Binding-site contacts:
Ligand atom CZ2 contacts residue VAL74 of chain 1.C at 3.8 Å (hydrophobic).
Ligand atom NAK contacts residue ASP137 of chain 1.C at 3.7 Å.
Ligand atom CAD contacts residue PRO140 of chain 1.C at 3.9 Å (hydrophobic).
Ligand atom O contacts residue ASP137 of chain 1.C at 4.0 Å.
Ligand atom O contacts residue CYS203 of chain 1.C at 3.8 Å.
Ligand atom O contacts residue VAL114 of chain 1.C at 3.6 Å.
Ligand atom CAR contacts residue ASP137 of chain 1.C at 3.9 Å.
Ligand atom CE2 contacts residue VAL74 of chain 1.C at 3.5 Å (hydrophobic).
Ligand atom C contacts residue LEU192 of chain 1.C at 3.9 Å (hydrophobic).
Ligand atom NE1 contacts residue ASP204 of chain 1.C at 3.9 Å.
Ligand atom CD1 contacts residue ASP204 of chain 1.C at 4.0 Å.
Ligand atom CH2 contacts residue VAL74 of chain 1.C at 4.0 Å (hydrophobic).
Ligand atom NAL contacts residue ASP137 of chain 1.C at 3.1 Å (salt-bridge).
Ligand atom CZ2 contacts residue PHE71 of chain 1.C at 3.8 Å (hydrophobic).
Ligand atom N contacts residue CYS203 of chain 1.C at 3.9 Å.
Ligand atom NAL contacts residue LEU192 of chain 1.C at 3.7 Å.
Ligand atom NAL contacts residue ALA87 of chain 1.C at 4.0 Å.
Ligand atom CAE contacts residue TYR138 of chain 1.C at 3.4 Å (hydrophobic).
Ligand atom NAK contacts residue TYR138 of chain 1.C at 3.6 Å.
Ligand atom O contacts residue LEU136 of chain 1.C at 3.2 Å.
Ligand atom CZ3 contacts residue ILE66 of chain 1.C at 3.9 Å (hydrophobic).
Ligand atom CA contacts residue CYS203 of chain 1.C at 3.7 Å (hydrophobic).
Ligand atom CAR contacts residue VAL139 of chain 1.C at 4.0 Å (hydrophobic).
Ligand atom CAD contacts residue VAL139 of chain 1.C at 3.4 Å (hydrophobic).
Ligand atom CAR contacts residue LEU192 of chain 1.C at 3.7 Å (hydrophobic).
Ligand atom CAE contacts residue PRO140 of chain 1.C at 3.6 Å (hydrophobic).
Ligand atom CD2 contacts residue VAL74 of chain 1.C at 3.6 Å (hydrophobic).
Ligand atom NAK contacts residue LEU192 of chain 1.C at 4.1 Å.
Ligand atom NE1 contacts residue VAL74 of chain 1.C at 4.0 Å.
Ligand atom CG contacts residue VAL74 of chain 1.C at 4.0 Å (hydrophobic).
Ligand atom CAQ contacts residue LEU192 of chain 1.C at 4.0 Å (hydrophobic).
Ligand atom CH2 contacts residue GLY67 of chain 1.C at 3.6 Å.
Ligand atom CE3 contacts residue VAL74 of chain 1.C at 3.5 Å (hydrophobic).
Ligand atom C contacts residue CYS203 of chain 1.C at 3.9 Å (hydrophobic).
Ligand atom NAK contacts residue VAL139 of chain 1.C at 3.0 Å (h-bond).
Ligand atom C contacts residue ASP137 of chain 1.C at 4.1 Å.
Ligand atom NE1 contacts residue PHE71 of chain 1.C at 4.0 Å.
Ligand atom CZ3 contacts residue VAL74 of chain 1.C at 4.0 Å (hydrophobic).
Ligand atom CZ3 contacts residue GLY67 of chain 1.C at 3.7 Å.
Ligand atom CAE contacts residue VAL139 of chain 1.C at 2.9 Å (hydrophobic).

This protein binds this small molecule.
Small molecule (SMILES): O=C1Nc2ncccc2N[C@@H]1Cc1c[nH]c2ccccc12

Sequence of chain 1.C:
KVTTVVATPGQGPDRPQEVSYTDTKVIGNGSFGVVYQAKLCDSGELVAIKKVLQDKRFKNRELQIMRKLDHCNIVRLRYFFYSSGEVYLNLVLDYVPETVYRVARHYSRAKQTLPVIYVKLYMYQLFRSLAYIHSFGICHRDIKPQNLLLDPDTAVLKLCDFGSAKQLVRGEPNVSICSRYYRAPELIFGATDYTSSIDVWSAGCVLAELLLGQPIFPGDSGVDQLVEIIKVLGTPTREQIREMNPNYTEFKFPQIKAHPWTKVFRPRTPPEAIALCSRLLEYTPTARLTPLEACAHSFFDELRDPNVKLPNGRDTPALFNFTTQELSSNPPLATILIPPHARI